Sequence of chain 1.A:
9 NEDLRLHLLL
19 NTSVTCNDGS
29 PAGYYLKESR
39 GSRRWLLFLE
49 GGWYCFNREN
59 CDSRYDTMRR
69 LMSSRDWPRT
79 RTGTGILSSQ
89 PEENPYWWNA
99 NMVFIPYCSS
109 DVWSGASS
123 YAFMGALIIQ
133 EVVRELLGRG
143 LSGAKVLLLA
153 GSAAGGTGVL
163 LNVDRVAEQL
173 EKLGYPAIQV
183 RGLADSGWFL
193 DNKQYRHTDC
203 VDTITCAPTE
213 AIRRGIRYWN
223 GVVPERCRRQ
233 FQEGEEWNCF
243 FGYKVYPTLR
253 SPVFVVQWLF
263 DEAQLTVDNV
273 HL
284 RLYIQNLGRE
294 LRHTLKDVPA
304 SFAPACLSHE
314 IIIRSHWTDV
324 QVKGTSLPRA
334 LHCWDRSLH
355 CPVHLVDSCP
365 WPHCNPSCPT

Binding-site contacts:
Ligand atom O2 contacts residue TRP51 of chain 1.A at 2.8 Å (h-bond).
Ligand atom C4 contacts residue ALA155 of chain 1.A at 4.1 Å (hydrophobic).
Ligand atom C7 contacts residue TYR52 of chain 1.A at 3.8 Å (hydrophobic).
Ligand atom C1 contacts residue ALA155 of chain 1.A at 3.2 Å (hydrophobic).
Ligand atom C4 contacts residue ALA156 of chain 1.A at 3.7 Å (hydrophobic).
Ligand atom C2 contacts residue TRP51 of chain 1.A at 3.8 Å (hydrophobic).
Ligand atom C8 contacts residue THR159 of chain 1.A at 3.5 Å.
Ligand atom C2 contacts residue ALA265 of chain 1.A at 3.8 Å (hydrophobic).
Ligand atom O1 contacts residue HIS312 of chain 1.A at 3.2 Å (h-bond).
Ligand atom C1 contacts residue GLY50 of chain 1.A at 3.9 Å.
Ligand atom C6 contacts residue ALA156 of chain 1.A at 4.0 Å (hydrophobic).
Ligand atom C1 contacts residue HIS312 of chain 1.A at 3.6 Å.
Ligand atom C11 contacts residue PHE191 of chain 1.A at 3.7 Å (hydrophobic).
Ligand atom C6 contacts residue THR159 of chain 1.A at 3.7 Å.
Ligand atom C2 contacts residue HIS312 of chain 1.A at 3.4 Å.
Ligand atom C7 contacts residue VAL110 of chain 1.A at 3.9 Å (hydrophobic).
Ligand atom O1 contacts residue GLY50 of chain 1.A at 3.8 Å.
Ligand atom C8 contacts residue VAL110 of chain 1.A at 3.9 Å (hydrophobic).
Ligand atom C9 contacts residue PHE242 of chain 1.A at 4.0 Å (hydrophobic).
Ligand atom C1 contacts residue TRP51 of chain 1.A at 3.4 Å (hydrophobic).
Ligand atom C1 contacts residue ALA156 of chain 1.A at 3.9 Å (hydrophobic).
Ligand atom C6 contacts residue PHE191 of chain 1.A at 3.7 Å (hydrophobic).
Ligand atom C13 contacts residue VAL269 of chain 1.A at 4.0 Å (hydrophobic).
Ligand atom C13 contacts residue TYR52 of chain 1.A at 3.8 Å (hydrophobic).
Ligand atom O2 contacts residue ALA155 of chain 1.A at 3.2 Å.
Ligand atom O1 contacts residue GLU313 of chain 1.A at 3.9 Å.
Ligand atom O2 contacts residue GLY50 of chain 1.A at 3.2 Å (h-bond).
Ligand atom C14 contacts residue PHE191 of chain 1.A at 3.8 Å (hydrophobic).
Ligand atom C5 contacts residue TYR52 of chain 1.A at 4.0 Å (hydrophobic).
Ligand atom C9 contacts residue ILE214 of chain 1.A at 3.4 Å (hydrophobic).
Ligand atom O1 contacts residue ALA155 of chain 1.A at 3.1 Å.
Ligand atom C3 contacts residue TRP51 of chain 1.A at 3.7 Å (hydrophobic).
Ligand atom C14 contacts residue VAL269 of chain 1.A at 3.8 Å (hydrophobic).
Ligand atom C12 contacts residue PRO210 of chain 1.A at 3.9 Å (hydrophobic).
Ligand atom C4 contacts residue PHE191 of chain 1.A at 3.9 Å (hydrophobic).
Ligand atom C5 contacts residue ALA156 of chain 1.A at 3.8 Å (hydrophobic).
Ligand atom O2 contacts residue ALA156 of chain 1.A at 3.0 Å (h-bond).
Ligand atom O1 contacts residue TRP51 of chain 1.A at 3.9 Å.
Ligand atom C2 contacts residue ALA155 of chain 1.A at 4.0 Å (hydrophobic).
Ligand atom C10 contacts residue ILE214 of chain 1.A at 3.5 Å (hydrophobic).

The small molecule below binds the protein below.
Small molecule (SMILES): CCCC/C=C\CCCCCCCC(=O)O